Sequence of chain 1.LB:
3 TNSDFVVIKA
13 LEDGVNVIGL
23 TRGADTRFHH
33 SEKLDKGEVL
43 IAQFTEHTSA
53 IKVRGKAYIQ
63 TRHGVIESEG

Sequence of chain 1.KB:
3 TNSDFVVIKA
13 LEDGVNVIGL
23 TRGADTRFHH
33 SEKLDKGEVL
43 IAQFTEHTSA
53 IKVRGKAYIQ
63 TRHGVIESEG

Binding-site contacts:
Ligand atom CZ2 contacts residue ILE53 of chain 1.KB at 3.8 Å (hydrophobic).
Ligand atom OXT contacts residue THR47 of chain 1.KB at 2.4 Å (h-bond).
Ligand atom CA contacts residue THR23 of chain 1.LB at 3.8 Å.
Ligand atom OXT contacts residue GLY25 of chain 1.LB at 4.0 Å.
Ligand atom C contacts residue GLY25 of chain 1.LB at 3.5 Å.
Ligand atom CB contacts residue THR23 of chain 1.LB at 3.7 Å.
Ligand atom O contacts residue SER51 of chain 1.LB at 2.8 Å (h-bond).
Ligand atom O contacts residue ARG24 of chain 1.LB at 3.5 Å.
Ligand atom C contacts residue SER51 of chain 1.LB at 3.5 Å.
Ligand atom NE1 contacts residue ALA44 of chain 1.KB at 3.8 Å.
Ligand atom O contacts residue THR23 of chain 1.LB at 4.0 Å.
Ligand atom CG contacts residue SER51 of chain 1.LB at 3.7 Å.
Ligand atom CZ3 contacts residue GLY21 of chain 1.KB at 3.6 Å.
Ligand atom C contacts residue THR50 of chain 1.KB at 4.0 Å.
Ligand atom N contacts residue ASP27 of chain 1.LB at 3.1 Å (salt-bridge).
Ligand atom C contacts residue THR47 of chain 1.KB at 3.4 Å.
Ligand atom CE2 contacts residue GLN45 of chain 1.KB at 3.9 Å.
Ligand atom O contacts residue THR47 of chain 1.KB at 3.5 Å (h-bond).
Ligand atom N contacts residue THR23 of chain 1.LB at 2.9 Å (h-bond).
Ligand atom N contacts residue GLY25 of chain 1.LB at 2.7 Å (h-bond).
Ligand atom CE3 contacts residue HIS32 of chain 1.KB at 3.8 Å.
Ligand atom CZ2 contacts residue ALA44 of chain 1.KB at 4.1 Å (hydrophobic).
Ligand atom O contacts residue GLY25 of chain 1.LB at 3.1 Å (h-bond).
Ligand atom OXT contacts residue HIS49 of chain 1.KB at 3.7 Å.
Ligand atom CH2 contacts residue ILE20 of chain 1.KB at 4.0 Å (hydrophobic).
Ligand atom CD2 contacts residue THR50 of chain 1.KB at 4.1 Å.
Ligand atom CA contacts residue GLY25 of chain 1.LB at 3.5 Å.
Ligand atom NE1 contacts residue GLN45 of chain 1.KB at 2.8 Å (h-bond).
Ligand atom CH2 contacts residue GLY21 of chain 1.KB at 3.5 Å.
Ligand atom CD1 contacts residue THR47 of chain 1.KB at 3.8 Å.
Ligand atom CD1 contacts residue SER51 of chain 1.LB at 3.5 Å.
Ligand atom N contacts residue THR28 of chain 1.LB at 2.8 Å (h-bond).
Ligand atom CZ2 contacts residue THR50 of chain 1.KB at 4.0 Å.
Ligand atom CB contacts residue SER51 of chain 1.LB at 3.2 Å.
Ligand atom CA contacts residue SER51 of chain 1.LB at 3.8 Å.
Ligand atom CZ3 contacts residue HIS32 of chain 1.KB at 3.9 Å.
Ligand atom OXT contacts residue THR50 of chain 1.KB at 3.0 Å (h-bond).
Ligand atom CD1 contacts residue GLN45 of chain 1.KB at 3.5 Å.
Ligand atom CB contacts residue THR28 of chain 1.LB at 3.6 Å.
Ligand atom CA contacts residue THR28 of chain 1.LB at 3.3 Å.

A protein and the small-molecule ligand that binds it are described below.
Small molecule (SMILES): N[C@@H](Cc1c[nH]c2ccccc12)C(=O)O